This small molecule binds to this protein.
Small molecule (SMILES): CC(=O)N[C@@H]1[C@@H](O)[C@H](O)[C@@H](CO)O[C@H]1O

Sequence of chain 7.F:
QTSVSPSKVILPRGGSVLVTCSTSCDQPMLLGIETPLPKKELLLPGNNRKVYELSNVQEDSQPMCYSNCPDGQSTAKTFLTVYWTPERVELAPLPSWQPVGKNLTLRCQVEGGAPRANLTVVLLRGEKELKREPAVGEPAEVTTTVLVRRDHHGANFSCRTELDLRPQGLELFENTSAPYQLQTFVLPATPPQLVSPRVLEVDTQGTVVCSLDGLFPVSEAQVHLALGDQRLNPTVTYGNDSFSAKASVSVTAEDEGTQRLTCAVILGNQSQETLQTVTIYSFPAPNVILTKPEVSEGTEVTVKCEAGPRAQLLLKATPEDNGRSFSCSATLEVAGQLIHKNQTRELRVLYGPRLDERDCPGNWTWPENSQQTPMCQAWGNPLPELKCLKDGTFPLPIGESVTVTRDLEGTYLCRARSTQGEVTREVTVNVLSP

Binding-site contacts:
Ligand atom C5 contacts residue ASN103 of chain 7.F at 4.0 Å.
Ligand atom N2 contacts residue ASN103 of chain 7.F at 3.8 Å.
Ligand atom C3 contacts residue ASN103 of chain 7.F at 4.5 Å.
Ligand atom O5 contacts residue THR145 of chain 7.F at 4.0 Å.
Ligand atom C2 contacts residue LEU147 of chain 7.F at 4.3 Å (hydrophobic).
Ligand atom C5 contacts residue THR145 of chain 7.F at 4.0 Å.
Ligand atom C3 contacts residue THR145 of chain 7.F at 4.1 Å.
Ligand atom N2 contacts residue LEU147 of chain 7.F at 3.6 Å.
Ligand atom C8 contacts residue VAL146 of chain 7.F at 4.5 Å (hydrophobic).
Ligand atom C8 contacts residue LEU147 of chain 7.F at 3.4 Å (hydrophobic).
Ligand atom C1 contacts residue THR145 of chain 7.F at 3.4 Å.
Ligand atom O7 contacts residue LEU147 of chain 7.F at 3.0 Å.
Ligand atom C7 contacts residue LEU147 of chain 7.F at 3.1 Å (hydrophobic).
Ligand atom N2 contacts residue THR145 of chain 7.F at 4.0 Å.
Ligand atom C2 contacts residue THR145 of chain 7.F at 4.0 Å.
Ligand atom O5 contacts residue ASN103 of chain 7.F at 2.6 Å (h-bond).
Ligand atom C2 contacts residue ASN103 of chain 7.F at 3.2 Å.
Ligand atom C1 contacts residue ASN103 of chain 7.F at 1.7 Å.